Sequence of chain 1.C:
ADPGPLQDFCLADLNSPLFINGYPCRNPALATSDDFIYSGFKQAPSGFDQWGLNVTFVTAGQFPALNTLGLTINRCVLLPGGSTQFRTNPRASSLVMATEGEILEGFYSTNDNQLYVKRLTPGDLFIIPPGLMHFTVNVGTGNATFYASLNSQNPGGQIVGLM

Binding-site contacts:
Ligand atom C6 contacts residue SER47 of chain 1.C at 3.9 Å.
Ligand atom N2 contacts residue GLN44 of chain 1.C at 3.1 Å (h-bond).
Ligand atom C5 contacts residue ASN55 of chain 1.C at 3.7 Å.
Ligand atom C7 contacts residue ASN55 of chain 1.C at 3.3 Å.
Ligand atom C4 contacts residue SER47 of chain 1.C at 3.4 Å.
Ligand atom O7 contacts residue PHE49 of chain 1.C at 3.7 Å.
Ligand atom O6 contacts residue SER47 of chain 1.C at 3.3 Å (h-bond).
Ligand atom C5 contacts residue THR57 of chain 1.C at 3.5 Å.
Ligand atom O5 contacts residue SER47 of chain 1.C at 3.2 Å (h-bond).
Ligand atom O7 contacts residue THR57 of chain 1.C at 3.5 Å.
Ligand atom C8 contacts residue GLY41 of chain 1.C at 3.3 Å.
Ligand atom C1 contacts residue VAL56 of chain 1.C at 3.7 Å (hydrophobic).
Ligand atom O3 contacts residue SER47 of chain 1.C at 3.7 Å.
Ligand atom C2 contacts residue SER47 of chain 1.C at 3.6 Å.
Ligand atom C5 contacts residue SER47 of chain 1.C at 4.0 Å.
Ligand atom O7 contacts residue GLY48 of chain 1.C at 3.0 Å (h-bond).
Ligand atom C2 contacts residue ASN55 of chain 1.C at 2.5 Å.
Ligand atom O5 contacts residue ASN55 of chain 1.C at 2.5 Å (h-bond).
Ligand atom C8 contacts residue THR57 of chain 1.C at 3.9 Å.
Ligand atom C1 contacts residue SER47 of chain 1.C at 4.1 Å.
Ligand atom O6 contacts residue PRO46 of chain 1.C at 4.0 Å.
Ligand atom C1 contacts residue GLY48 of chain 1.C at 4.0 Å.
Ligand atom N2 contacts residue ASN55 of chain 1.C at 2.8 Å (h-bond).
Ligand atom O5 contacts residue PRO46 of chain 1.C at 3.4 Å.
Ligand atom C7 contacts residue GLN44 of chain 1.C at 3.6 Å.
Ligand atom C6 contacts residue ALA45 of chain 1.C at 3.4 Å (hydrophobic).
Ligand atom C3 contacts residue SER47 of chain 1.C at 3.7 Å.
Ligand atom N2 contacts residue VAL56 of chain 1.C at 4.2 Å.
Ligand atom C7 contacts residue THR57 of chain 1.C at 4.1 Å.
Ligand atom C3 contacts residue ASN55 of chain 1.C at 3.8 Å.
Ligand atom C6 contacts residue PRO46 of chain 1.C at 4.0 Å (hydrophobic).
Ligand atom C1 contacts residue ASN55 of chain 1.C at 1.4 Å.
Ligand atom C8 contacts residue TYR39 of chain 1.C at 4.0 Å (hydrophobic).
Ligand atom C8 contacts residue GLN44 of chain 1.C at 3.3 Å.
Ligand atom C6 contacts residue THR57 of chain 1.C at 3.7 Å.
Ligand atom C7 contacts residue GLY48 of chain 1.C at 3.7 Å.
Ligand atom O7 contacts residue ASN55 of chain 1.C at 3.5 Å (h-bond).
Ligand atom O6 contacts residue ALA45 of chain 1.C at 3.0 Å (h-bond).
Ligand atom O5 contacts residue THR57 of chain 1.C at 3.7 Å.
Ligand atom O6 contacts residue GLN44 of chain 1.C at 3.8 Å.

A small-molecule ligand and the protein it binds are described below.
Small molecule (SMILES): CC(=O)N[C@H]1[C@H](O[C@H]2[C@H](O)[C@@H](NC(C)=O)CO[C@@H]2CO)O[C@H](CO)[C@@H](O)[C@@H]1O